Sequence of chain 38.K:
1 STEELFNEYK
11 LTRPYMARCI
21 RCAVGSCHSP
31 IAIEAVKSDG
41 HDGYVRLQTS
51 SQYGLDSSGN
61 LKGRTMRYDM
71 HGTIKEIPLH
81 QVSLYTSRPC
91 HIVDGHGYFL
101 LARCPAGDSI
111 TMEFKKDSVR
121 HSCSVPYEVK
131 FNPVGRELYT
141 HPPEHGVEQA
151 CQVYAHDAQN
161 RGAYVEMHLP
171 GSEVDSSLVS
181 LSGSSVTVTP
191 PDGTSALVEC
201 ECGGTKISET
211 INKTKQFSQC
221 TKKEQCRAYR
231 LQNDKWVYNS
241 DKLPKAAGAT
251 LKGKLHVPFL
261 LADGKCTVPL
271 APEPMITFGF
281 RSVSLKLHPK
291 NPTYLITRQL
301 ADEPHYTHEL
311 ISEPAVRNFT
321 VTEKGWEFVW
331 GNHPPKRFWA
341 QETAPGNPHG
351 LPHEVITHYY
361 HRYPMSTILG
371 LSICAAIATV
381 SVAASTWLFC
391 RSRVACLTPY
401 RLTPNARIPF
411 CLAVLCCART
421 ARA

The small molecule below binds the protein below.
Small molecule (SMILES): CC(=O)N[C@@H]1[C@@H](O)[C@H](O)[C@@H](CO)O[C@H]1O

Binding-site contacts:
Ligand atom C7 contacts residue ASN212 of chain 38.K at 3.7 Å.
Ligand atom O5 contacts residue ASN212 of chain 38.K at 2.4 Å (h-bond).
Ligand atom C5 contacts residue ASN212 of chain 38.K at 3.7 Å.
Ligand atom C1 contacts residue ASN212 of chain 38.K at 1.4 Å.
Ligand atom C4 contacts residue ASN212 of chain 38.K at 4.2 Å.
Ligand atom N2 contacts residue ILE211 of chain 38.K at 4.0 Å.
Ligand atom C3 contacts residue ASN212 of chain 38.K at 3.8 Å.
Ligand atom C1 contacts residue ILE211 of chain 38.K at 4.2 Å (hydrophobic).
Ligand atom N2 contacts residue ASN212 of chain 38.K at 2.9 Å (h-bond).
Ligand atom C2 contacts residue ASN212 of chain 38.K at 2.5 Å.
Ligand atom O7 contacts residue ASN212 of chain 38.K at 4.1 Å.